Sequence of chain 6.A:
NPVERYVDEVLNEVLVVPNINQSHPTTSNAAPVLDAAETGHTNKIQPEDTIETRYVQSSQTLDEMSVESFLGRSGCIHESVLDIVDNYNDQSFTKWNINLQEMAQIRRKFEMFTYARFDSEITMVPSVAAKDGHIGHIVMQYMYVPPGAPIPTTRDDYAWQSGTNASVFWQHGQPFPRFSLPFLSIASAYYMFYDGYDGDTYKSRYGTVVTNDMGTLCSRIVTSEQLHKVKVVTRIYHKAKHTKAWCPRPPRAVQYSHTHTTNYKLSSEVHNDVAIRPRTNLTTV

This small molecule binds to this protein.
Small molecule (SMILES): Cc1cc(CCCOc2c(C)cc(-n3nnc(C)n3)cc2C)on1

Binding-site contacts:
Ligand atom CM2 contacts residue ILE122 of chain 6.A at 3.9 Å (hydrophobic).
Ligand atom C5B contacts residue TYR144 of chain 6.A at 3.7 Å (hydrophobic).
Ligand atom C1C contacts residue MET214 of chain 6.A at 3.4 Å (hydrophobic).
Ligand atom N2A contacts residue TYR144 of chain 6.A at 4.0 Å.
Ligand atom C3 contacts residue LEU100 of chain 6.A at 3.7 Å (hydrophobic).
Ligand atom CM4 contacts residue ALA166 of chain 6.A at 3.1 Å (hydrophobic).
Ligand atom C4 contacts residue LEU100 of chain 6.A at 3.8 Å (hydrophobic).
Ligand atom C5 contacts residue MET214 of chain 6.A at 3.7 Å (hydrophobic).
Ligand atom N2 contacts residue LEU100 of chain 6.A at 3.8 Å.
Ligand atom CM3 contacts residue TYR190 of chain 6.A at 3.8 Å (hydrophobic).
Ligand atom C6B contacts residue ILE98 of chain 6.A at 3.8 Å (hydrophobic).
Ligand atom O1B contacts residue ILE98 of chain 6.A at 3.1 Å.
Ligand atom CM6 contacts residue LEU184 of chain 6.A at 3.6 Å (hydrophobic).
Ligand atom C4 contacts residue TYR190 of chain 6.A at 3.8 Å (hydrophobic).
Ligand atom C4 contacts residue MET214 of chain 6.A at 4.0 Å (hydrophobic).
Ligand atom CM2 contacts residue ILE77 of chain 6.A at 3.9 Å (hydrophobic).
Ligand atom N2 contacts residue MET214 of chain 6.A at 3.7 Å.
Ligand atom CM6 contacts residue TYR144 of chain 6.A at 3.7 Å (hydrophobic).
Ligand atom CM4 contacts residue TYR142 of chain 6.A at 3.9 Å (hydrophobic).
Ligand atom CM4 contacts residue VAL168 of chain 6.A at 3.9 Å (hydrophobic).
Ligand atom O1 contacts residue MET214 of chain 6.A at 3.2 Å.
Ligand atom N3A contacts residue TYR144 of chain 6.A at 3.2 Å.
Ligand atom C1B contacts residue ILE98 of chain 6.A at 3.6 Å (hydrophobic).
Ligand atom N5A contacts residue LEU217 of chain 6.A at 3.7 Å.
Ligand atom N3A contacts residue PHE179 of chain 6.A at 3.6 Å.
Ligand atom CM6 contacts residue LEU181 of chain 6.A at 3.8 Å (hydrophobic).
Ligand atom C6B contacts residue LEU181 of chain 6.A at 3.5 Å (hydrophobic).
Ligand atom CM4 contacts residue TYR144 of chain 6.A at 3.8 Å (hydrophobic).
Ligand atom N5A contacts residue PHE179 of chain 6.A at 3.2 Å.
Ligand atom C4A contacts residue TYR144 of chain 6.A at 3.5 Å (hydrophobic).
Ligand atom O1 contacts residue LEU100 of chain 6.A at 3.8 Å.
Ligand atom C5B contacts residue LEU181 of chain 6.A at 3.6 Å (hydrophobic).
Ligand atom N1A contacts residue LEU217 of chain 6.A at 3.4 Å.
Ligand atom C4A contacts residue PHE179 of chain 6.A at 3.5 Å (hydrophobic).
Ligand atom C5 contacts residue LEU100 of chain 6.A at 4.0 Å (hydrophobic).
Ligand atom N1A contacts residue MET124 of chain 6.A at 3.9 Å.
Ligand atom N1A contacts residue PHE179 of chain 6.A at 3.2 Å.
Ligand atom C1B contacts residue LEU181 of chain 6.A at 3.9 Å (hydrophobic).
Ligand atom N2A contacts residue PHE179 of chain 6.A at 3.3 Å.
Ligand atom C3C contacts residue LEU181 of chain 6.A at 4.0 Å (hydrophobic).